Sequence of chain 1.F:
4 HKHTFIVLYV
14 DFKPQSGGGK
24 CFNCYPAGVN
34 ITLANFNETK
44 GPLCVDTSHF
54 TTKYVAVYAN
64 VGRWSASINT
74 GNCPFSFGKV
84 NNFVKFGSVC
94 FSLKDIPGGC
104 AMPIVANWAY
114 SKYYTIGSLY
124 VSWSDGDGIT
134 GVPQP

Binding-site contacts:
Ligand atom C1 contacts residue THR35 of chain 1.F at 3.6 Å.
Ligand atom O5 contacts residue THR35 of chain 1.F at 3.3 Å (h-bond).
Ligand atom N2 contacts residue ASN33 of chain 1.F at 2.9 Å (h-bond).
Ligand atom C2 contacts residue ASN33 of chain 1.F at 2.5 Å.
Ligand atom C5 contacts residue ASN33 of chain 1.F at 3.6 Å.
Ligand atom C8 contacts residue ASN33 of chain 1.F at 3.6 Å.
Ligand atom C1 contacts residue ASN33 of chain 1.F at 1.4 Å.
Ligand atom C4 contacts residue ASN33 of chain 1.F at 4.2 Å.
Ligand atom C7 contacts residue ASN33 of chain 1.F at 3.3 Å.
Ligand atom O5 contacts residue ASN33 of chain 1.F at 2.4 Å (h-bond).
Ligand atom C6 contacts residue THR35 of chain 1.F at 3.9 Å.
Ligand atom C5 contacts residue THR35 of chain 1.F at 3.7 Å.
Ligand atom O6 contacts residue THR35 of chain 1.F at 3.9 Å.
Ligand atom C6 contacts residue TYR12 of chain 1.F at 3.8 Å (hydrophobic).
Ligand atom C3 contacts residue ASN33 of chain 1.F at 3.8 Å.
Ligand atom O7 contacts residue ASN33 of chain 1.F at 3.3 Å (h-bond).

A protein and the small-molecule ligand that binds it are described below.
Small molecule (SMILES): CC(=O)N[C@H]1[C@H](O[C@H]2[C@H](O)[C@@H](NC(C)=O)CO[C@@H]2CO)O[C@H](CO)[C@@H](O[C@@H]2O[C@H](CO)[C@@H](O)[C@H](O)[C@@H]2O)[C@@H]1O